Sequence of chain 60.C:
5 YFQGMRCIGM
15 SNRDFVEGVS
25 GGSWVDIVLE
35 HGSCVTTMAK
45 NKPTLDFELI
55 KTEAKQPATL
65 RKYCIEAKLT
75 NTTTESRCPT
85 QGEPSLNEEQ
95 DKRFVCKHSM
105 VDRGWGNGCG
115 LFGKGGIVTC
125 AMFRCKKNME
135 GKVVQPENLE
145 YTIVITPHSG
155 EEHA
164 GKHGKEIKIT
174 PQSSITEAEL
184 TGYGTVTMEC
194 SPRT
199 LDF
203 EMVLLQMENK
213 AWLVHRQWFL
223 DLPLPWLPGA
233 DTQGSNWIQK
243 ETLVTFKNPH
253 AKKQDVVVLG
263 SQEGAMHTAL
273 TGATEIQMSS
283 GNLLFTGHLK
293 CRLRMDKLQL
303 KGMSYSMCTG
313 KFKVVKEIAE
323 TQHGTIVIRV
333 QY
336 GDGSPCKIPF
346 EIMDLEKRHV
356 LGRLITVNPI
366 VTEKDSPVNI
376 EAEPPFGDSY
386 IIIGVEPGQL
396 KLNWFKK

Sequence of chain 60.D:
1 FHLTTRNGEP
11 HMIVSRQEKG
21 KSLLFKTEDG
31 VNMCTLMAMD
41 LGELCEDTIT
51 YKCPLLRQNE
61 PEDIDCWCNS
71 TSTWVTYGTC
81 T

Binding-site contacts:
Ligand atom O4 contacts residue NAG1 of chain 60.T at 1.6 Å.
Ligand atom C8 contacts residue PHE98 of chain 60.C at 3.6 Å (hydrophobic).
Ligand atom C6 contacts residue NAG1 of chain 60.T at 3.4 Å.
Ligand atom C4 contacts residue ASN75 of chain 60.C at 4.0 Å.
Ligand atom C7 contacts residue ASN75 of chain 60.C at 2.8 Å.
Ligand atom C7 contacts residue MET126 of chain 60.C at 3.8 Å (hydrophobic).
Ligand atom O7 contacts residue MET126 of chain 60.C at 3.1 Å.
Ligand atom C5 contacts residue NAG1 of chain 60.T at 3.7 Å.
Ligand atom O6 contacts residue NAG1 of chain 60.T at 4.1 Å.
Ligand atom C3 contacts residue ASN75 of chain 60.C at 3.5 Å.
Ligand atom C4 contacts residue NAG1 of chain 60.T at 2.9 Å.
Ligand atom O5 contacts residue THR48 of chain 60.D at 4.0 Å.
Ligand atom O6 contacts residue ASN75 of chain 60.C at 3.8 Å.
Ligand atom N2 contacts residue ASN75 of chain 60.C at 3.0 Å (h-bond).
Ligand atom O6 contacts residue CYS45 of chain 60.D at 3.4 Å (h-bond).
Ligand atom O5 contacts residue ASN75 of chain 60.C at 2.1 Å (h-bond).
Ligand atom O6 contacts residue THR48 of chain 60.D at 4.0 Å.
Ligand atom C1 contacts residue ASN75 of chain 60.C at 1.3 Å.
Ligand atom C6 contacts residue ASN75 of chain 60.C at 3.8 Å.
Ligand atom C6 contacts residue CYS45 of chain 60.D at 4.4 Å (hydrophobic).
Ligand atom O7 contacts residue ASN75 of chain 60.C at 3.2 Å (h-bond).
Ligand atom O3 contacts residue NAG1 of chain 60.T at 2.4 Å (h-bond).
Ligand atom C8 contacts residue MET126 of chain 60.C at 3.7 Å (hydrophobic).
Ligand atom C2 contacts residue NAG1 of chain 60.T at 4.1 Å.
Ligand atom O6 contacts residue GLU46 of chain 60.D at 3.8 Å.
Ligand atom C5 contacts residue ASN75 of chain 60.C at 3.2 Å.
Ligand atom C2 contacts residue ASN75 of chain 60.C at 2.6 Å.
Ligand atom C3 contacts residue NAG1 of chain 60.T at 3.3 Å.
Ligand atom C6 contacts residue THR48 of chain 60.D at 4.4 Å.
Ligand atom C8 contacts residue ASN75 of chain 60.C at 3.0 Å.

The small molecule below binds the protein below.
Small molecule (SMILES): CC(=O)N[C@@H]1[C@@H](O)[C@H](O)[C@@H](CO)O[C@H]1O